Binding-site contacts:
Ligand atom CAE contacts residue VAL118 of chain 1.A at 3.7 Å (hydrophobic).
Ligand atom NAJ contacts residue HIS91 of chain 1.A at 3.1 Å (h-bond).
Ligand atom SAG contacts residue THR195 of chain 1.A at 3.9 Å.
Ligand atom CAB contacts residue THR196 of chain 1.A at 3.1 Å.
Ligand atom OAH contacts residue VAL118 of chain 1.A at 3.8 Å.
Ligand atom SAG contacts residue HIS116 of chain 1.A at 3.9 Å.
Ligand atom CAD contacts residue VAL118 of chain 1.A at 4.0 Å (hydrophobic).
Ligand atom SAG contacts residue HIS91 of chain 1.A at 3.8 Å.
Ligand atom OAI contacts residue TRP205 of chain 1.A at 3.3 Å.
Ligand atom NAJ contacts residue HIS116 of chain 1.A at 3.5 Å (h-bond).
Ligand atom OAH contacts residue ZN1 of chain 1.B at 3.1 Å.
Ligand atom NAN contacts residue PRO197 of chain 1.A at 3.3 Å (h-bond).
Ligand atom CAL contacts residue LEU194 of chain 1.A at 3.8 Å (hydrophobic).
Ligand atom CAE contacts residue HIS91 of chain 1.A at 4.0 Å.
Ligand atom CAD contacts residue GLN89 of chain 1.A at 3.9 Å.
Ligand atom OAH contacts residue HIS91 of chain 1.A at 3.2 Å.
Ligand atom CAA contacts residue THR196 of chain 1.A at 3.0 Å.
Ligand atom NAN contacts residue PRO198 of chain 1.A at 3.5 Å.
Ligand atom NAJ contacts residue THR195 of chain 1.A at 2.9 Å (h-bond).
Ligand atom NAK contacts residue LEU194 of chain 1.A at 3.7 Å.
Ligand atom CAB contacts residue LEU194 of chain 1.A at 3.8 Å (hydrophobic).
Ligand atom OAM contacts residue LEU194 of chain 1.A at 4.0 Å.
Ligand atom CAC contacts residue LEU194 of chain 1.A at 3.9 Å (hydrophobic).
Ligand atom OAO contacts residue PRO197 of chain 1.A at 3.5 Å (h-bond).
Ligand atom CAE contacts residue LEU194 of chain 1.A at 3.8 Å (hydrophobic).
Ligand atom OAI contacts residue LEU194 of chain 1.A at 3.4 Å.
Ligand atom OAH contacts residue TRP205 of chain 1.A at 4.0 Å.
Ligand atom OAH contacts residue HIS116 of chain 1.A at 3.3 Å (h-bond).
Ligand atom OAH contacts residue VAL139 of chain 1.A at 3.5 Å.
Ligand atom SAG contacts residue ZN1 of chain 1.B at 3.1 Å.
Ligand atom CAD contacts residue LEU194 of chain 1.A at 3.9 Å (hydrophobic).
Ligand atom CAL contacts residue PRO197 of chain 1.A at 3.8 Å (hydrophobic).
Ligand atom NAK contacts residue THR196 of chain 1.A at 2.8 Å (h-bond).
Ligand atom NAK contacts residue PRO197 of chain 1.A at 3.4 Å (h-bond).
Ligand atom NAJ contacts residue HIS93 of chain 1.A at 3.2 Å (h-bond).
Ligand atom OAI contacts residue THR195 of chain 1.A at 3.0 Å (h-bond).
Ligand atom NAJ contacts residue ZN1 of chain 1.B at 2.0 Å.
Ligand atom CAA contacts residue LEU194 of chain 1.A at 3.7 Å (hydrophobic).
Ligand atom CAF contacts residue LEU194 of chain 1.A at 3.7 Å (hydrophobic).
Ligand atom OAI contacts residue SER193 of chain 1.A at 3.9 Å.

Sequence of chain 1.A:
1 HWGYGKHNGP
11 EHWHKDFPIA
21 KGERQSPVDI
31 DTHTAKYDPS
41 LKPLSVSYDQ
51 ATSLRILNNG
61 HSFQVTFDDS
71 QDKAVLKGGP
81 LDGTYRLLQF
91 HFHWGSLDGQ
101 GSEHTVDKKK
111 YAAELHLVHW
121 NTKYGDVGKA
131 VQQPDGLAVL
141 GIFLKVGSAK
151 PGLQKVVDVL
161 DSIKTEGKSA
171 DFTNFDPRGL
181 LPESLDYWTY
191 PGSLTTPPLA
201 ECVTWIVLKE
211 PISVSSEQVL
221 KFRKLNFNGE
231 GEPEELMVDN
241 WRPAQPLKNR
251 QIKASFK

The protein below binds the small molecule below.
Small molecule (SMILES): NS(=O)(=O)c1ccc2oc(=NO)[nH]c2c1